A small-molecule ligand and the protein it binds are described below.
Small molecule (SMILES): O=C(O)[C@@H](O)C(O)[C@H](O)C(=O)O

Binding-site contacts:
Ligand atom O1B contacts residue ZN1 of chain 1.Z at 2.2 Å.
Ligand atom C2 contacts residue TRP326 of chain 1.D at 3.8 Å (hydrophobic).
Ligand atom C5 contacts residue HIS49 of chain 1.D at 3.6 Å.
Ligand atom C1 contacts residue ARG170 of chain 1.D at 3.5 Å.
Ligand atom O5A contacts residue HIS49 of chain 1.D at 3.0 Å (h-bond).
Ligand atom O4 contacts residue HIS49 of chain 1.D at 2.8 Å (h-bond).
Ligand atom C5 contacts residue ARG357 of chain 1.D at 3.9 Å.
Ligand atom C1 contacts residue TRP325 of chain 1.D at 4.0 Å (hydrophobic).
Ligand atom C4 contacts residue TRP326 of chain 1.D at 3.6 Å (hydrophobic).
Ligand atom O2 contacts residue HIS28 of chain 1.D at 3.8 Å.
Ligand atom O2 contacts residue TRP325 of chain 1.D at 2.9 Å (h-bond).
Ligand atom O5B contacts residue TRP326 of chain 1.D at 3.8 Å.
Ligand atom O2 contacts residue ZN1 of chain 1.Z at 2.1 Å.
Ligand atom O1A contacts residue ARG170 of chain 1.D at 2.7 Å (salt-bridge).
Ligand atom O3 contacts residue HIS28 of chain 1.D at 2.8 Å (h-bond).
Ligand atom O1B contacts residue ARG170 of chain 1.D at 3.0 Å (salt-bridge).
Ligand atom O3 contacts residue ZN1 of chain 1.Z at 3.2 Å.
Ligand atom C1 contacts residue ZN1 of chain 1.Z at 3.0 Å.
Ligand atom C4 contacts residue ARG357 of chain 1.D at 3.8 Å.
Ligand atom O1A contacts residue SER223 of chain 1.D at 3.9 Å.
Ligand atom O2 contacts residue ASP355 of chain 1.D at 2.9 Å (salt-bridge).
Ligand atom O3 contacts residue ARG357 of chain 1.D at 3.2 Å (salt-bridge).
Ligand atom O4 contacts residue TRP326 of chain 1.D at 3.7 Å.
Ligand atom O5A contacts residue ARG357 of chain 1.D at 2.9 Å (salt-bridge).
Ligand atom C1 contacts residue MET258 of chain 1.D at 3.8 Å (hydrophobic).
Ligand atom O1B contacts residue HIS28 of chain 1.D at 3.1 Å (h-bond).
Ligand atom C1 contacts residue HIS28 of chain 1.D at 3.9 Å.
Ligand atom O5B contacts residue ASP355 of chain 1.D at 3.5 Å (salt-bridge).
Ligand atom O4 contacts residue ARG357 of chain 1.D at 3.0 Å (salt-bridge).
Ligand atom C3 contacts residue ARG357 of chain 1.D at 3.8 Å.
Ligand atom C2 contacts residue TRP325 of chain 1.D at 3.6 Å (hydrophobic).
Ligand atom O1B contacts residue MET258 of chain 1.D at 3.1 Å.
Ligand atom O1B contacts residue HIS26 of chain 1.D at 3.3 Å (h-bond).
Ligand atom C5 contacts residue TYR50 of chain 1.D at 3.9 Å (hydrophobic).
Ligand atom O2 contacts residue HIS26 of chain 1.D at 3.9 Å.
Ligand atom O5B contacts residue TYR50 of chain 1.D at 3.2 Å (h-bond).
Ligand atom C2 contacts residue ZN1 of chain 1.Z at 3.0 Å.
Ligand atom C4 contacts residue HIS49 of chain 1.D at 3.8 Å.
Ligand atom O5A contacts residue TYR50 of chain 1.D at 3.6 Å.
Ligand atom C3 contacts residue ZN1 of chain 1.Z at 3.7 Å.

Sequence of chain 1.D:
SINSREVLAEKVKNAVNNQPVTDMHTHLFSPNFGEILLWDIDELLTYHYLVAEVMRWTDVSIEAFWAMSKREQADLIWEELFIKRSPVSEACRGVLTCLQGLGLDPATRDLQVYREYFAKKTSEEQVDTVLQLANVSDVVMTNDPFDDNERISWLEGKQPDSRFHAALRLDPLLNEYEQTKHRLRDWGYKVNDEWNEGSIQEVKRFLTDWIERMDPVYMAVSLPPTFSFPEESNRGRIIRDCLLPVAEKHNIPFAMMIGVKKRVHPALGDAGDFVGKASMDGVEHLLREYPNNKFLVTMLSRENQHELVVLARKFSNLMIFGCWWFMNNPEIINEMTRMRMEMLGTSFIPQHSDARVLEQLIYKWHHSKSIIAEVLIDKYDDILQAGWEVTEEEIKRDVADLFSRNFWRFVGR